The small molecule below binds the protein below.
Small molecule (SMILES): NS(=O)(=O)c1cc(-c2ccccc2)cc(-c2ccccc2)c1

Binding-site contacts:
Ligand atom S2 contacts residue ZN1 of chain 1.E at 3.0 Å.
Ligand atom C14 contacts residue ASN64 of chain 1.A at 3.5 Å.
Ligand atom C5 contacts residue HIS91 of chain 1.A at 3.5 Å.
Ligand atom C19 contacts residue VAL119 of chain 1.A at 3.7 Å (hydrophobic).
Ligand atom C14 contacts residue HIS66 of chain 1.A at 3.6 Å.
Ligand atom C6 contacts residue HIS91 of chain 1.A at 3.9 Å.
Ligand atom O4 contacts residue TRP208 of chain 1.A at 3.8 Å.
Ligand atom C18 contacts residue LEU197 of chain 1.A at 3.7 Å (hydrophobic).
Ligand atom C17 contacts residue VAL119 of chain 1.A at 3.8 Å (hydrophobic).
Ligand atom S2 contacts residue THR198 of chain 1.A at 3.7 Å.
Ligand atom O3 contacts residue TRP208 of chain 1.A at 3.9 Å.
Ligand atom C6 contacts residue LEU197 of chain 1.A at 3.4 Å (hydrophobic).
Ligand atom C6 contacts residue VAL119 of chain 1.A at 3.7 Å (hydrophobic).
Ligand atom O3 contacts residue HIS117 of chain 1.A at 3.4 Å (h-bond).
Ligand atom N1 contacts residue THR198 of chain 1.A at 2.6 Å (h-bond).
Ligand atom O4 contacts residue THR198 of chain 1.A at 2.9 Å (h-bond).
Ligand atom C10 contacts residue HIS91 of chain 1.A at 3.5 Å.
Ligand atom O3 contacts residue HIS91 of chain 1.A at 3.5 Å.
Ligand atom C19 contacts residue LEU139 of chain 1.A at 3.8 Å (hydrophobic).
Ligand atom C15 contacts residue HIS66 of chain 1.A at 3.7 Å.
Ligand atom C11 contacts residue THR199 of chain 1.A at 3.5 Å.
Ligand atom C5 contacts residue ZN1 of chain 1.E at 3.9 Å.
Ligand atom O3 contacts residue VAL119 of chain 1.A at 3.8 Å.
Ligand atom O3 contacts residue ZN1 of chain 1.E at 3.2 Å.
Ligand atom C9 contacts residue THR199 of chain 1.A at 3.4 Å.
Ligand atom N1 contacts residue HIS117 of chain 1.A at 3.2 Å (h-bond).
Ligand atom O4 contacts residue LEU197 of chain 1.A at 3.1 Å.
Ligand atom N1 contacts residue HIS93 of chain 1.A at 3.2 Å (h-bond).
Ligand atom C8 contacts residue GLN89 of chain 1.A at 3.7 Å.
Ligand atom C18 contacts residue VAL119 of chain 1.A at 3.6 Å (hydrophobic).
Ligand atom S2 contacts residue HIS91 of chain 1.A at 3.8 Å.
Ligand atom C14 contacts residue TRP4 of chain 1.A at 3.8 Å (hydrophobic).
Ligand atom C12 contacts residue THR199 of chain 1.A at 3.6 Å.
Ligand atom N1 contacts residue HIS91 of chain 1.A at 3.3 Å (h-bond).
Ligand atom O3 contacts residue VAL141 of chain 1.A at 3.8 Å.
Ligand atom C22 contacts residue GLN89 of chain 1.A at 3.3 Å.
Ligand atom C10 contacts residue THR199 of chain 1.A at 3.2 Å.
Ligand atom C15 contacts residue ASN64 of chain 1.A at 3.6 Å.
Ligand atom N1 contacts residue GLU104 of chain 1.A at 3.8 Å.
Ligand atom N1 contacts residue ZN1 of chain 1.E at 1.9 Å.

Sequence of chain 1.A:
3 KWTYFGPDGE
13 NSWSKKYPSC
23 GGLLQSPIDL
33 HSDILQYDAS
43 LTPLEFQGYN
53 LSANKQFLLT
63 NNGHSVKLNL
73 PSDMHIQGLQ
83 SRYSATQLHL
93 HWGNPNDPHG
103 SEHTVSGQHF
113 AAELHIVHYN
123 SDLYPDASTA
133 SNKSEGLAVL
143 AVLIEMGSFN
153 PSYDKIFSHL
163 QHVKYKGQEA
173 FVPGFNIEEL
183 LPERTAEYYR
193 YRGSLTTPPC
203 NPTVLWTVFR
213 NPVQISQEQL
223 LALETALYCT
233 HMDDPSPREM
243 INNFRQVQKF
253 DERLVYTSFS